Sequence of chain 1.H:
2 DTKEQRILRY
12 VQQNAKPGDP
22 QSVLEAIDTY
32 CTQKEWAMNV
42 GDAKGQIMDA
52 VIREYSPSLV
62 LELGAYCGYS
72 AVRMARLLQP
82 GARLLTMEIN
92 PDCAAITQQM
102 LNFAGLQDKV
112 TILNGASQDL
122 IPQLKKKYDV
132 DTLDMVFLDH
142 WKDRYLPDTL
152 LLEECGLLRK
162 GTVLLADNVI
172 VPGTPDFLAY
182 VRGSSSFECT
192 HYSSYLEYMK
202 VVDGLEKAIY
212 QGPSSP

Binding-site contacts:
Ligand atom N06 contacts residue SER118 of chain 1.H at 3.0 Å (h-bond).
Ligand atom C16 contacts residue TRP142 of chain 1.H at 3.9 Å (hydrophobic).
Ligand atom N10 contacts residue GLU89 of chain 1.H at 2.7 Å (salt-bridge).
Ligand atom C01 contacts residue GLN119 of chain 1.H at 3.4 Å.
Ligand atom C01 contacts residue SER118 of chain 1.H at 3.3 Å.
Ligand atom C11 contacts residue GLY65 of chain 1.H at 4.0 Å.
Ligand atom C07 contacts residue MET88 of chain 1.H at 3.5 Å (hydrophobic).
Ligand atom C02 contacts residue SER118 of chain 1.H at 3.6 Å.
Ligand atom C07 contacts residue GLY116 of chain 1.H at 3.6 Å.
Ligand atom C07 contacts residue GLU89 of chain 1.H at 4.0 Å.
Ligand atom N10 contacts residue GLY65 of chain 1.H at 3.4 Å.
Ligand atom C12 contacts residue HIS141 of chain 1.H at 3.7 Å.
Ligand atom C02 contacts residue HIS141 of chain 1.H at 4.0 Å.
Ligand atom N09 contacts residue GLY65 of chain 1.H at 3.5 Å.
Ligand atom C14 contacts residue TYR67 of chain 1.H at 3.7 Å (hydrophobic).
Ligand atom C12 contacts residue TRP142 of chain 1.H at 3.6 Å (hydrophobic).
Ligand atom C05 contacts residue SER118 of chain 1.H at 3.9 Å.
Ligand atom N06 contacts residue HIS141 of chain 1.H at 3.9 Å.
Ligand atom C20 contacts residue ASP140 of chain 1.H at 3.8 Å.
Ligand atom N09 contacts residue GLU89 of chain 1.H at 3.4 Å (salt-bridge).
Ligand atom S03 contacts residue TRP142 of chain 1.H at 3.2 Å.
Ligand atom C19 contacts residue HIS141 of chain 1.H at 3.5 Å.
Ligand atom C19 contacts residue TRP142 of chain 1.H at 4.0 Å (hydrophobic).
Ligand atom C04 contacts residue HIS141 of chain 1.H at 3.6 Å.
Ligand atom C17 contacts residue TRP142 of chain 1.H at 3.7 Å (hydrophobic).
Ligand atom N10 contacts residue ILE90 of chain 1.H at 3.8 Å.
Ligand atom N09 contacts residue ILE90 of chain 1.H at 3.1 Å (h-bond).
Ligand atom C01 contacts residue TRP142 of chain 1.H at 3.9 Å (hydrophobic).
Ligand atom C08 contacts residue ILE90 of chain 1.H at 3.5 Å (hydrophobic).
Ligand atom C18 contacts residue TRP142 of chain 1.H at 3.7 Å (hydrophobic).
Ligand atom C20 contacts residue HIS141 of chain 1.H at 3.7 Å.
Ligand atom C02 contacts residue ILE90 of chain 1.H at 4.0 Å (hydrophobic).
Ligand atom N06 contacts residue ALA117 of chain 1.H at 3.7 Å.
Ligand atom C12 contacts residue ILE90 of chain 1.H at 4.0 Å (hydrophobic).
Ligand atom S03 contacts residue ILE90 of chain 1.H at 4.0 Å.
Ligand atom C08 contacts residue HIS141 of chain 1.H at 3.7 Å.
Ligand atom C11 contacts residue GLU89 of chain 1.H at 3.8 Å.
Ligand atom C05 contacts residue ILE90 of chain 1.H at 3.8 Å (hydrophobic).
Ligand atom C07 contacts residue ILE90 of chain 1.H at 3.8 Å (hydrophobic).
Ligand atom C04 contacts residue ILE90 of chain 1.H at 3.6 Å (hydrophobic).

The small molecule below binds the protein below.
Small molecule (SMILES): Cc1nc(C)c(-c2cc([C@H](C)c3ccccc3)n[nH]2)s1